This small molecule binds to this protein.
Small molecule (SMILES): O=C(NCc1cccc(-c2cccc(-c3cc4cnccc4[nH]3)c2O)c1)Nc1ccccc1

Binding-site contacts:
Ligand atom N26 contacts residue SER187 of chain 1.A at 3.5 Å (h-bond).
Ligand atom C31 contacts residue GLY85 of chain 1.A at 3.7 Å.
Ligand atom C22 contacts residue GOL1 of chain 1.F at 3.2 Å.
Ligand atom C9 contacts residue CYS188 of chain 1.A at 3.7 Å (hydrophobic).
Ligand atom C9 contacts residue SER192 of chain 1.A at 3.4 Å.
Ligand atom C8 contacts residue LYS45 of chain 1.A at 3.6 Å.
Ligand atom C25 contacts residue CYS188 of chain 1.A at 3.3 Å (hydrophobic).
Ligand atom C10 contacts residue HIS41 of chain 1.A at 3.7 Å.
Ligand atom C25 contacts residue SER211 of chain 1.A at 3.3 Å.
Ligand atom N13 contacts residue HIS41 of chain 1.A at 3.0 Å (h-bond).
Ligand atom C24 contacts residue LEU25 of chain 1.A at 3.6 Å (hydrophobic).
Ligand atom C3 contacts residue GLY213 of chain 1.A at 3.7 Å.
Ligand atom C20 contacts residue LYS189 of chain 1.A at 3.7 Å.
Ligand atom C30 contacts residue CYS188 of chain 1.A at 3.6 Å (hydrophobic).
Ligand atom N13 contacts residue ASP44 of chain 1.A at 3.5 Å (salt-bridge).
Ligand atom O16 contacts residue HIS41 of chain 1.A at 2.7 Å (h-bond).
Ligand atom C17 contacts residue HIS41 of chain 1.A at 3.6 Å.
Ligand atom N2 contacts residue LYS189 of chain 1.A at 3.5 Å.
Ligand atom C12 contacts residue GLY215 of chain 1.A at 3.2 Å.
Ligand atom C28 contacts residue ASP44 of chain 1.A at 3.5 Å.
Ligand atom C9 contacts residue SER211 of chain 1.A at 3.6 Å.
Ligand atom O15 contacts residue LYS45 of chain 1.A at 2.8 Å (salt-bridge).
Ligand atom C30 contacts residue SER187 of chain 1.A at 3.6 Å.
Ligand atom C28 contacts residue GLY85 of chain 1.A at 3.4 Å.
Ligand atom O16 contacts residue SER192 of chain 1.A at 3.0 Å (h-bond).
Ligand atom C9 contacts residue LYS189 of chain 1.A at 3.6 Å.
Ligand atom C24 contacts residue GOL1 of chain 1.F at 3.5 Å.
Ligand atom C19 contacts residue ASP44 of chain 1.A at 3.5 Å.
Ligand atom C25 contacts residue SER192 of chain 1.A at 3.4 Å.
Ligand atom C19 contacts residue GLY85 of chain 1.A at 3.7 Å.
Ligand atom C5 contacts residue HIS41 of chain 1.A at 3.5 Å.
Ligand atom N11 contacts residue ASP44 of chain 1.A at 2.8 Å (salt-bridge).
Ligand atom C29 contacts residue LYS45 of chain 1.A at 3.7 Å.
Ligand atom C18 contacts residue HIS41 of chain 1.A at 3.3 Å.
Ligand atom C5 contacts residue TRP212 of chain 1.A at 3.6 Å (hydrophobic).
Ligand atom C8 contacts residue ASP44 of chain 1.A at 3.6 Å.
Ligand atom N2 contacts residue SER192 of chain 1.A at 2.9 Å (h-bond).
Ligand atom N11 contacts residue TRP212 of chain 1.A at 3.6 Å.
Ligand atom C14 contacts residue HIS41 of chain 1.A at 3.7 Å.
Ligand atom N26 contacts residue GLY215 of chain 1.A at 3.1 Å (h-bond).

Sequence of chain 1.A:
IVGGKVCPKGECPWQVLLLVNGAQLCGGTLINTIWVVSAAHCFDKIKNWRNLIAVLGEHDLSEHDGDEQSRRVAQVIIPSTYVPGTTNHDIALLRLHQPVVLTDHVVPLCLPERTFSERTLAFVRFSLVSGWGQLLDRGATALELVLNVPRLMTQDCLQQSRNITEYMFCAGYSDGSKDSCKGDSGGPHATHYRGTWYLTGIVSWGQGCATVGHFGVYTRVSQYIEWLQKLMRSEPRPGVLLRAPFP